Sequence of chain 1.C:
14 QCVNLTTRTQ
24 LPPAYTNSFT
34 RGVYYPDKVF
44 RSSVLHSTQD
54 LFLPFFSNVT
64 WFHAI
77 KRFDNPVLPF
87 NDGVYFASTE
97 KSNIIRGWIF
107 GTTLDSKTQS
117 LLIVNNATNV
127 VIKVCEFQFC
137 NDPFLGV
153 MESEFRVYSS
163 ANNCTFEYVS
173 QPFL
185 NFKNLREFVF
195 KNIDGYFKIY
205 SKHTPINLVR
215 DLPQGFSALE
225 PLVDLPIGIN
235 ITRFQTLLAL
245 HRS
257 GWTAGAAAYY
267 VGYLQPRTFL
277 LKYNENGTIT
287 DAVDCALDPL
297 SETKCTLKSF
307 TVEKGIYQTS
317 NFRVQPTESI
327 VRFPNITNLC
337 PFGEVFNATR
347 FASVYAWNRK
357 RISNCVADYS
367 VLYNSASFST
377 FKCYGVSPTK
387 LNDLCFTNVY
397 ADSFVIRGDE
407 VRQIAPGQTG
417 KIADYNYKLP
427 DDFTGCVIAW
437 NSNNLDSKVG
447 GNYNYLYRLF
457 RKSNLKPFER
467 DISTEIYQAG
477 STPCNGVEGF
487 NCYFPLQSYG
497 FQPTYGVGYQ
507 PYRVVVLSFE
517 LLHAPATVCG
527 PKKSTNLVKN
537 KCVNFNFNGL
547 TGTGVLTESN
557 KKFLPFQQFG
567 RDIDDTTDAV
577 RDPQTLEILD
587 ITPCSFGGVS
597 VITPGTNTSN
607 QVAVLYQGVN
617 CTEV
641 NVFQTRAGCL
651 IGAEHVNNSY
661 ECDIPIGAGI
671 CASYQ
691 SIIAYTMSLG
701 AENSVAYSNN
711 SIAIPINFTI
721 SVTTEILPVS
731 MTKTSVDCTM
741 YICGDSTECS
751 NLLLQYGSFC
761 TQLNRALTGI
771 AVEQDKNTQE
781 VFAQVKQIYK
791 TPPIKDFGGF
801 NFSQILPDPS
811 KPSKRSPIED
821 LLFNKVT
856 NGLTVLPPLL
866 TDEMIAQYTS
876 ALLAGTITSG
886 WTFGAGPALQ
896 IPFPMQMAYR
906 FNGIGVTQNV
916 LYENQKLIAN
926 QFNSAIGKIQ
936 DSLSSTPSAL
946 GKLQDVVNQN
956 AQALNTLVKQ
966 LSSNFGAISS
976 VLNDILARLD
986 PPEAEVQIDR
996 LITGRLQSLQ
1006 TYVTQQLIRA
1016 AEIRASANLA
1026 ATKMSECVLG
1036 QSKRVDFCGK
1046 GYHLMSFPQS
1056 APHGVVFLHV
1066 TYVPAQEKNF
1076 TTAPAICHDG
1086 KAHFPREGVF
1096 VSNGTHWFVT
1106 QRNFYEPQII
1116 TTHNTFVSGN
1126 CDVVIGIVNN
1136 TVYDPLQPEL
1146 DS

This protein binds this small molecule.
Small molecule (SMILES): CC(=O)N[C@H]1[C@H](O[C@H]2[C@H](O)[C@@H](NC(C)=O)CO[C@@H]2CO)O[C@H](CO)[C@@H](O)[C@@H]1O

Binding-site contacts:
Ligand atom C5 contacts residue LEU922 of chain 1.C at 3.8 Å (hydrophobic).
Ligand atom O7 contacts residue GLN1071 of chain 1.C at 3.3 Å (h-bond).
Ligand atom C8 contacts residue ASN717 of chain 1.C at 4.4 Å.
Ligand atom C2 contacts residue GLN1071 of chain 1.C at 4.0 Å.
Ligand atom O7 contacts residue LEU922 of chain 1.C at 3.4 Å.
Ligand atom C1 contacts residue GLN1071 of chain 1.C at 3.6 Å.
Ligand atom C3 contacts residue ASN717 of chain 1.C at 3.7 Å.
Ligand atom O7 contacts residue ASN717 of chain 1.C at 3.3 Å (h-bond).
Ligand atom N2 contacts residue GLN1071 of chain 1.C at 4.5 Å.
Ligand atom O5 contacts residue ASN717 of chain 1.C at 2.3 Å (h-bond).
Ligand atom C7 contacts residue GLN1071 of chain 1.C at 4.2 Å.
Ligand atom O5 contacts residue GLN1071 of chain 1.C at 3.7 Å.
Ligand atom C8 contacts residue GLN926 of chain 1.C at 4.3 Å.
Ligand atom C3 contacts residue LEU922 of chain 1.C at 4.3 Å (hydrophobic).
Ligand atom C2 contacts residue ASN717 of chain 1.C at 2.4 Å.
Ligand atom C6 contacts residue GLN926 of chain 1.C at 3.6 Å.
Ligand atom C8 contacts residue LEU922 of chain 1.C at 4.0 Å (hydrophobic).
Ligand atom C6 contacts residue LEU922 of chain 1.C at 4.1 Å (hydrophobic).
Ligand atom C7 contacts residue ASN717 of chain 1.C at 3.3 Å.
Ligand atom C4 contacts residue ASN717 of chain 1.C at 4.2 Å.
Ligand atom N2 contacts residue ASN717 of chain 1.C at 2.9 Å (h-bond).
Ligand atom C8 contacts residue ILE716 of chain 1.C at 4.5 Å (hydrophobic).
Ligand atom C4 contacts residue LEU922 of chain 1.C at 4.3 Å (hydrophobic).
Ligand atom N2 contacts residue LEU922 of chain 1.C at 4.4 Å.
Ligand atom C1 contacts residue ASN717 of chain 1.C at 1.4 Å.
Ligand atom O6 contacts residue GLN926 of chain 1.C at 2.8 Å (h-bond).
Ligand atom O6 contacts residue PHE718 of chain 1.C at 4.4 Å.
Ligand atom O4 contacts residue LEU922 of chain 1.C at 3.8 Å.
Ligand atom C5 contacts residue GLN926 of chain 1.C at 4.0 Å.
Ligand atom C5 contacts residue ASN717 of chain 1.C at 3.6 Å.
Ligand atom O5 contacts residue GLN926 of chain 1.C at 4.4 Å.
Ligand atom C1 contacts residue LEU922 of chain 1.C at 4.3 Å (hydrophobic).
Ligand atom C7 contacts residue LEU922 of chain 1.C at 3.7 Å (hydrophobic).